Sequence of chain 1.D:
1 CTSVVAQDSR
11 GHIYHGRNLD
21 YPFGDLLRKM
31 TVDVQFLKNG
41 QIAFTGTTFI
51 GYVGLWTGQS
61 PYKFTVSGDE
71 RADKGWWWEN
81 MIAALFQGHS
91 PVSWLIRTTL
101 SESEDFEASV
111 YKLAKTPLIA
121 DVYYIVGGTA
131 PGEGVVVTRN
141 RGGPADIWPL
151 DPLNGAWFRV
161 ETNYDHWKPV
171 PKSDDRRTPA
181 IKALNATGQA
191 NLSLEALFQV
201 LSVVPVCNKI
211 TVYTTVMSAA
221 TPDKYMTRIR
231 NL

Binding-site contacts:
Ligand atom O7 contacts residue ASN185 of chain 1.D at 2.9 Å (h-bond).
Ligand atom C8 contacts residue ILE181 of chain 1.D at 3.9 Å (hydrophobic).
Ligand atom C2 contacts residue ASN185 of chain 1.D at 2.5 Å.
Ligand atom N2 contacts residue ILE181 of chain 1.D at 4.1 Å.
Ligand atom O5 contacts residue ASN185 of chain 1.D at 2.3 Å (h-bond).
Ligand atom C4 contacts residue ASN185 of chain 1.D at 4.2 Å.
Ligand atom C5 contacts residue ASN185 of chain 1.D at 3.6 Å.
Ligand atom O7 contacts residue LYS182 of chain 1.D at 4.1 Å.
Ligand atom C8 contacts residue LYS182 of chain 1.D at 4.0 Å.
Ligand atom C7 contacts residue ILE181 of chain 1.D at 4.2 Å (hydrophobic).
Ligand atom C3 contacts residue ASN185 of chain 1.D at 3.8 Å.
Ligand atom C8 contacts residue ASN185 of chain 1.D at 4.4 Å.
Ligand atom C1 contacts residue ASN185 of chain 1.D at 1.4 Å.
Ligand atom N2 contacts residue ASN185 of chain 1.D at 2.9 Å (h-bond).
Ligand atom C7 contacts residue ASN185 of chain 1.D at 3.1 Å.

A small-molecule ligand and the protein it binds are described below.
Small molecule (SMILES): CC(=O)N[C@@H]1[C@@H](O)[C@H](O)[C@@H](CO)O[C@H]1O